Sequence of chain 1.D:
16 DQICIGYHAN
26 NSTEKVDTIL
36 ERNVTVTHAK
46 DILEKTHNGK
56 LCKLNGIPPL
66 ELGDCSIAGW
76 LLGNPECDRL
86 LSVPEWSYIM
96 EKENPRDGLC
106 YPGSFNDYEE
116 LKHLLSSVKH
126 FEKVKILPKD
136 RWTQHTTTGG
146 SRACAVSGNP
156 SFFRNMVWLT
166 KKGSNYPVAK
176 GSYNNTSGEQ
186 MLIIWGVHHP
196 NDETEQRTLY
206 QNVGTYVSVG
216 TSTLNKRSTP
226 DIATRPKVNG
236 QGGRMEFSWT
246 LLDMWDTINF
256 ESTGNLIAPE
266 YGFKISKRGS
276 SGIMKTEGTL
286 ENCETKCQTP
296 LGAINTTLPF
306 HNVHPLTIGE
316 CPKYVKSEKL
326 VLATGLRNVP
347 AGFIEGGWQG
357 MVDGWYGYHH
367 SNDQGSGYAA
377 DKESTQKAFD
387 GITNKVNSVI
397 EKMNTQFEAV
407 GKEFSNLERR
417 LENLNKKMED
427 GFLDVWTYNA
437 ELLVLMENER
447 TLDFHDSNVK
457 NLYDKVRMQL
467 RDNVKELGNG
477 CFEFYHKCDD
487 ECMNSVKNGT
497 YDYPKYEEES

A small-molecule ligand and the protein it binds are described below.
Small molecule (SMILES): CC(=O)N[C@@H]1[C@@H](O)[C@H](O)[C@@H](CO)O[C@H]1O

Binding-site contacts:
Ligand atom C1 contacts residue ASN300 of chain 1.D at 1.4 Å.
Ligand atom C7 contacts residue ASN300 of chain 1.D at 3.6 Å.
Ligand atom N2 contacts residue ASN300 of chain 1.D at 2.9 Å (h-bond).
Ligand atom C3 contacts residue ASN300 of chain 1.D at 3.8 Å.
Ligand atom C4 contacts residue ASN300 of chain 1.D at 4.2 Å.
Ligand atom O5 contacts residue ASN300 of chain 1.D at 2.4 Å (h-bond).
Ligand atom O6 contacts residue ASN300 of chain 1.D at 3.6 Å.
Ligand atom C6 contacts residue ASN300 of chain 1.D at 4.3 Å.
Ligand atom O7 contacts residue ASN300 of chain 1.D at 3.9 Å.
Ligand atom C8 contacts residue GLU289 of chain 1.D at 3.9 Å.
Ligand atom C2 contacts residue ASN300 of chain 1.D at 2.4 Å.
Ligand atom C5 contacts residue ASN300 of chain 1.D at 3.7 Å.